This protein binds this small molecule.
Small molecule (SMILES): CN(CCF)C(=O)c1cnn(C)c1C(=O)Nc1ccn2nc(-c3ccccc3)nc2c1

Binding-site contacts:
Ligand atom N21 contacts residue PHE283 of chain 1.A at 3.3 Å.
Ligand atom N14 contacts residue TYR247 of chain 1.A at 2.6 Å (h-bond).
Ligand atom F31 contacts residue PHE250 of chain 1.A at 3.8 Å.
Ligand atom C09 contacts residue GLN280 of chain 1.A at 3.6 Å.
Ligand atom C13 contacts residue GLY279 of chain 1.A at 3.5 Å.
Ligand atom C07 contacts residue PHE283 of chain 1.A at 3.1 Å (hydrophobic).
Ligand atom N12 contacts residue MET267 of chain 1.A at 3.4 Å.
Ligand atom C01 contacts residue PHE283 of chain 1.A at 3.6 Å (hydrophobic).
Ligand atom C17 contacts residue GLU275 of chain 1.A at 3.6 Å.
Ligand atom C24 contacts residue PHE283 of chain 1.A at 3.8 Å (hydrophobic).
Ligand atom C15 contacts residue GLY279 of chain 1.A at 3.5 Å.
Ligand atom N05 contacts residue PHE283 of chain 1.A at 3.6 Å.
Ligand atom C18 contacts residue GLU275 of chain 1.A at 3.5 Å.
Ligand atom C13 contacts residue TYR247 of chain 1.A at 3.9 Å (hydrophobic).
Ligand atom C13 contacts residue MET267 of chain 1.A at 3.5 Å (hydrophobic).
Ligand atom C20 contacts residue MET267 of chain 1.A at 3.8 Å (hydrophobic).
Ligand atom C09 contacts residue PHE250 of chain 1.A at 3.9 Å (hydrophobic).
Ligand atom C24 contacts residue VAL232 of chain 1.A at 3.8 Å (hydrophobic).
Ligand atom C18 contacts residue PRO266 of chain 1.A at 3.9 Å (hydrophobic).
Ligand atom C10 contacts residue MET267 of chain 1.A at 3.6 Å (hydrophobic).
Ligand atom F31 contacts residue HIS79 of chain 1.A at 3.5 Å.
Ligand atom C22 contacts residue PHE283 of chain 1.A at 3.8 Å (hydrophobic).
Ligand atom C03 contacts residue LEU229 of chain 1.A at 3.7 Å (hydrophobic).
Ligand atom O23 contacts residue GLN280 of chain 1.A at 2.9 Å (h-bond).
Ligand atom N11 contacts residue GLY279 of chain 1.A at 3.8 Å.
Ligand atom C10 contacts residue TYR247 of chain 1.A at 3.3 Å (hydrophobic).
Ligand atom C06 contacts residue PHE283 of chain 1.A at 3.5 Å (hydrophobic).
Ligand atom N11 contacts residue MET267 of chain 1.A at 3.5 Å.
Ligand atom C24 contacts residue ILE246 of chain 1.A at 3.6 Å (hydrophobic).
Ligand atom C19 contacts residue MET267 of chain 1.A at 3.9 Å (hydrophobic).
Ligand atom C19 contacts residue PRO266 of chain 1.A at 3.6 Å (hydrophobic).
Ligand atom C15 contacts residue MET267 of chain 1.A at 3.7 Å (hydrophobic).
Ligand atom C08 contacts residue MET267 of chain 1.A at 3.3 Å (hydrophobic).
Ligand atom N14 contacts residue MET267 of chain 1.A at 3.6 Å.
Ligand atom N04 contacts residue ILE246 of chain 1.A at 3.7 Å.
Ligand atom O27 contacts residue PHE283 of chain 1.A at 3.5 Å.
Ligand atom C09 contacts residue TYR247 of chain 1.A at 3.5 Å (hydrophobic).
Ligand atom C16 contacts residue MET267 of chain 1.A at 3.8 Å (hydrophobic).
Ligand atom C02 contacts residue PHE283 of chain 1.A at 3.6 Å (hydrophobic).
Ligand atom N05 contacts residue ILE246 of chain 1.A at 3.5 Å.

Sequence of chain 1.A:
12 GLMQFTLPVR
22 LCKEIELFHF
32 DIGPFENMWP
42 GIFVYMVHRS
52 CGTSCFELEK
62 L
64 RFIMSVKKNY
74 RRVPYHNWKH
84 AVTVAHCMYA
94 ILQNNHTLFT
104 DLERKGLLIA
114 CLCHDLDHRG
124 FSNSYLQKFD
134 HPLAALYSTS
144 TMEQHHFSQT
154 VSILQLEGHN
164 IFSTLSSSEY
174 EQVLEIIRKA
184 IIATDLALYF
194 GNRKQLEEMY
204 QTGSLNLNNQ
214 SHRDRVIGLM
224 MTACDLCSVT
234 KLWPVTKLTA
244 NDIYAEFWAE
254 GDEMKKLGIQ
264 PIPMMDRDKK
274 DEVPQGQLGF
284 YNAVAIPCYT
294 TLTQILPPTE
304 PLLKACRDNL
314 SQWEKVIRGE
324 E